Sequence of chain 3.F:
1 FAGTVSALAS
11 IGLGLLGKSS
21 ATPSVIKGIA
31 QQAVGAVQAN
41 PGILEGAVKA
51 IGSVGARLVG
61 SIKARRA

Binding-site contacts:
Ligand atom C4 contacts residue U4 of chain 3.I at 3.3 Å.
Ligand atom C5 contacts residue ARG57 of chain 1.F at 3.6 Å.
Ligand atom O2 contacts residue LYS49 of chain 1.F at 3.0 Å (salt-bridge).
Ligand atom O4 contacts residue ARG57 of chain 3.F at 3.4 Å (salt-bridge).
Ligand atom C2 contacts residue U2 of chain 3.I at 3.5 Å.
Ligand atom C4 contacts residue U2 of chain 3.I at 3.3 Å.
Ligand atom N1 contacts residue ARG57 of chain 1.F at 2.7 Å (salt-bridge).
Ligand atom O2 contacts residue ARG65 of chain 1.F at 4.0 Å.
Ligand atom O4' contacts residue ARG57 of chain 1.F at 3.0 Å (salt-bridge).
Ligand atom C5 contacts residue U2 of chain 3.I at 4.2 Å.
Ligand atom C2 contacts residue U4 of chain 3.I at 3.7 Å.
Ligand atom N1 contacts residue U2 of chain 3.I at 4.3 Å.
Ligand atom N3 contacts residue U2 of chain 3.I at 2.9 Å (h-bond).
Ligand atom O4 contacts residue U2 of chain 3.I at 3.0 Å (h-bond).
Ligand atom C6 contacts residue ARG57 of chain 1.F at 2.9 Å.
Ligand atom O2' contacts residue LYS49 of chain 1.F at 3.4 Å.
Ligand atom C2' contacts residue LYS49 of chain 1.F at 4.0 Å.
Ligand atom O4 contacts residue ARG65 of chain 1.F at 3.3 Å (salt-bridge).
Ligand atom C2 contacts residue LYS49 of chain 1.F at 3.9 Å.
Ligand atom C4 contacts residue U3 of chain 3.I at 2.9 Å.
Ligand atom O2 contacts residue ARG57 of chain 1.F at 3.0 Å.
Ligand atom O4 contacts residue ARG57 of chain 1.F at 3.2 Å (salt-bridge).
Ligand atom O2 contacts residue U4 of chain 3.I at 4.1 Å.
Ligand atom C2' contacts residue ARG65 of chain 3.F at 3.4 Å.
Ligand atom O4 contacts residue U3 of chain 3.I at 1.8 Å (h-bond).
Ligand atom C2 contacts residue ARG57 of chain 1.F at 3.4 Å.
Ligand atom C4 contacts residue ARG57 of chain 1.F at 3.6 Å.
Ligand atom O2 contacts residue ARG65 of chain 3.F at 3.7 Å.
Ligand atom C5 contacts residue U3 of chain 3.I at 3.7 Å.
Ligand atom O4 contacts residue U4 of chain 3.I at 2.9 Å (h-bond).
Ligand atom C5 contacts residue U4 of chain 3.I at 3.4 Å.
Ligand atom N3 contacts residue ARG57 of chain 1.F at 3.1 Å.
Ligand atom N3 contacts residue U3 of chain 3.I at 4.0 Å.
Ligand atom N3 contacts residue U4 of chain 3.I at 3.0 Å (h-bond).
Ligand atom C1' contacts residue ARG57 of chain 1.F at 2.9 Å.
Ligand atom C1' contacts residue LYS49 of chain 1.F at 3.8 Å.
Ligand atom N3 contacts residue ARG65 of chain 1.F at 3.3 Å (salt-bridge).
Ligand atom O2' contacts residue ARG65 of chain 3.F at 3.3 Å (salt-bridge).
Ligand atom C4 contacts residue ARG65 of chain 1.F at 3.7 Å.
Ligand atom O2 contacts residue U2 of chain 3.I at 3.9 Å.

Sequence of chain 1.F:
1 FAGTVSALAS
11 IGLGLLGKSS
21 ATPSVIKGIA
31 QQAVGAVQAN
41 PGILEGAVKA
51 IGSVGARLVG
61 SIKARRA

This small molecule binds to this protein.
Small molecule (SMILES): O=c1ccn([C@@H]2O[C@H](CO[P](=O)(O)O[C@H]3[C@@H](O)[C@H](n4ccc(=O)[nH]c4=O)O[C@@H]3CO[P](=O)(O)O[C@H]3[C@@H](O)[C@H](n4ccc(=O)[nH]c4=O)O[C@@H]3CO[P](=O)(O)O[C@H]3[C@@H](O)[C@H](n4ccc(=O)[nH]c4=O)O[C@@H]3CO)[C@@H](O)[C@H]2O)c(=O)[nH]1